A protein and the small-molecule ligand that binds it are described below.
Small molecule (SMILES): CC(=O)N[C@@H]1[C@@H](O)[C@H](O[C@@H]2O[C@H](CO)[C@@H](O)[C@H](O)[C@H]2NC(C)=O)[C@@H](CO)O[C@H]1O

Binding-site contacts:
Ligand atom O7 contacts residue ASP47 of chain 1.J at 3.2 Å (salt-bridge).
Ligand atom O3 contacts residue HIS44 of chain 1.J at 3.4 Å.
Ligand atom C8 contacts residue ALA151 of chain 1.J at 3.6 Å (hydrophobic).
Ligand atom O3 contacts residue HIS152 of chain 1.J at 3.5 Å.
Ligand atom O1 contacts residue LEU260 of chain 1.C at 3.8 Å.
Ligand atom O5 contacts residue HIS152 of chain 1.J at 3.8 Å.
Ligand atom C8 contacts residue HIS263 of chain 1.C at 3.7 Å.
Ligand atom O4 contacts residue ASP115 of chain 1.J at 2.6 Å (salt-bridge).
Ligand atom O4 contacts residue GLY77 of chain 1.J at 3.6 Å.
Ligand atom O4 contacts residue ARG92 of chain 1.J at 2.9 Å (salt-bridge).
Ligand atom C8 contacts residue ALA167 of chain 1.C at 3.3 Å (hydrophobic).
Ligand atom O7 contacts residue ASP46 of chain 1.J at 3.7 Å.
Ligand atom O7 contacts residue HIS44 of chain 1.J at 3.6 Å.
Ligand atom C6 contacts residue TRP231 of chain 1.J at 3.8 Å (hydrophobic).
Ligand atom C1 contacts residue HIS263 of chain 1.C at 3.8 Å.
Ligand atom C5 contacts residue HIS263 of chain 1.C at 4.0 Å.
Ligand atom C5 contacts residue ASP115 of chain 1.J at 3.9 Å.
Ligand atom N2 contacts residue HIS263 of chain 1.C at 3.7 Å.
Ligand atom C8 contacts residue ILE50 of chain 1.J at 3.8 Å (hydrophobic).
Ligand atom C6 contacts residue HIS152 of chain 1.J at 3.9 Å.
Ligand atom C8 contacts residue ASP46 of chain 1.J at 4.0 Å.
Ligand atom C7 contacts residue ASP46 of chain 1.J at 3.9 Å.
Ligand atom O7 contacts residue ALA167 of chain 1.C at 3.6 Å.
Ligand atom O7 contacts residue HIS155 of chain 1.J at 4.0 Å.
Ligand atom C7 contacts residue ALA167 of chain 1.C at 3.5 Å (hydrophobic).
Ligand atom O3 contacts residue ASP46 of chain 1.J at 3.9 Å.
Ligand atom O4 contacts residue HIS263 of chain 1.C at 3.9 Å.
Ligand atom O7 contacts residue GLY259 of chain 1.C at 3.9 Å.
Ligand atom C4 contacts residue ASP115 of chain 1.J at 3.5 Å.
Ligand atom C5 contacts residue GLY77 of chain 1.J at 4.0 Å.
Ligand atom O6 contacts residue HIS152 of chain 1.J at 2.6 Å (h-bond).
Ligand atom O6 contacts residue THR116 of chain 1.J at 3.7 Å.
Ligand atom O3 contacts residue ARG92 of chain 1.J at 3.1 Å (salt-bridge).
Ligand atom O1 contacts residue GLY259 of chain 1.C at 2.8 Å (h-bond).
Ligand atom O6 contacts residue ASP115 of chain 1.J at 2.9 Å (salt-bridge).
Ligand atom O7 contacts residue HIS263 of chain 1.C at 3.2 Å (h-bond).
Ligand atom C6 contacts residue ASP115 of chain 1.J at 3.3 Å.
Ligand atom O7 contacts residue ZN1 of chain 1.HA at 2.1 Å.
Ligand atom C7 contacts residue HIS263 of chain 1.C at 3.2 Å.
Ligand atom C7 contacts residue ZN1 of chain 1.HA at 3.3 Å.

Sequence of chain 1.C:
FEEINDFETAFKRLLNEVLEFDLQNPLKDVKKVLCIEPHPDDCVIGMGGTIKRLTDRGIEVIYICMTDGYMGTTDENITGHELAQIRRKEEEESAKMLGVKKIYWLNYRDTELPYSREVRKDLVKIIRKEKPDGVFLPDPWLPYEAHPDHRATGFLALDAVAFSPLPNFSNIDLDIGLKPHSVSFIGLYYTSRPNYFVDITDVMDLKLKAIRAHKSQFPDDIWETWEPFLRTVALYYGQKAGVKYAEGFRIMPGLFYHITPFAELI

Sequence of chain 1.J:
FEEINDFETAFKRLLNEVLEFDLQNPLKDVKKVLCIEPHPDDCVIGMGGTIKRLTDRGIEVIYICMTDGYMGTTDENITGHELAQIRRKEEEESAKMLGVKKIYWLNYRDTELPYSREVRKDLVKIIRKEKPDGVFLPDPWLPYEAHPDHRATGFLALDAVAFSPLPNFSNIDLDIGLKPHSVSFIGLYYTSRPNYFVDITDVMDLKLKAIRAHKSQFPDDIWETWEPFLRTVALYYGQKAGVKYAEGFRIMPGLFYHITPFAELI